Binding-site contacts:
Ligand atom C1 contacts residue HIS92 of chain 1.C at 3.7 Å.
Ligand atom C2 contacts residue SER91 of chain 1.C at 4.0 Å.
Ligand atom C5 contacts residue HIS92 of chain 1.C at 4.1 Å.
Ligand atom N2 contacts residue HIS92 of chain 1.C at 4.5 Å.
Ligand atom C3 contacts residue ASN89 of chain 1.C at 3.9 Å.
Ligand atom O5 contacts residue ASN89 of chain 1.C at 2.5 Å (h-bond).
Ligand atom C7 contacts residue ASN89 of chain 1.C at 3.3 Å.
Ligand atom N2 contacts residue ASN89 of chain 1.C at 2.9 Å (h-bond).
Ligand atom C5 contacts residue ASN89 of chain 1.C at 3.8 Å.
Ligand atom C1 contacts residue ASN89 of chain 1.C at 1.5 Å.
Ligand atom O5 contacts residue HIS92 of chain 1.C at 4.3 Å.
Ligand atom C4 contacts residue ASN89 of chain 1.C at 4.4 Å.
Ligand atom C8 contacts residue ASN89 of chain 1.C at 3.5 Å.
Ligand atom C8 contacts residue SER91 of chain 1.C at 3.7 Å.
Ligand atom C6 contacts residue LYS88 of chain 1.C at 4.5 Å.
Ligand atom C3 contacts residue HIS92 of chain 1.C at 4.1 Å.
Ligand atom N2 contacts residue SER91 of chain 1.C at 3.1 Å (h-bond).
Ligand atom C1 contacts residue SER91 of chain 1.C at 3.9 Å.
Ligand atom O5 contacts residue LYS88 of chain 1.C at 3.8 Å.
Ligand atom C2 contacts residue HIS92 of chain 1.C at 4.5 Å.
Ligand atom C7 contacts residue SER91 of chain 1.C at 3.8 Å.
Ligand atom O7 contacts residue ASN89 of chain 1.C at 3.4 Å (h-bond).
Ligand atom C2 contacts residue ASN89 of chain 1.C at 2.5 Å.
Ligand atom O6 contacts residue LYS88 of chain 1.C at 3.5 Å.

Sequence of chain 1.C:
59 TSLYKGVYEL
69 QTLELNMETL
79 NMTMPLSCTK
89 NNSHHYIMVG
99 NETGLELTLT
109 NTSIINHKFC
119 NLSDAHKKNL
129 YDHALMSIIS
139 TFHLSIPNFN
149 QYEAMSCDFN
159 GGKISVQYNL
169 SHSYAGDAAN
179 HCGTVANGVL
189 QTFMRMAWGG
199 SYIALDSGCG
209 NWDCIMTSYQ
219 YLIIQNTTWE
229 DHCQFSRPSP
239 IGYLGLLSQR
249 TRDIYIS

This protein binds this small molecule.
Small molecule (SMILES): CC(=O)N[C@H]1[C@H](O[C@H]2[C@H](O)[C@@H](NC(C)=O)CO[C@@H]2CO)O[C@H](CO)[C@@H](O[C@@H]2O[C@H](CO)[C@@H](O)[C@H](O)[C@@H]2O)[C@@H]1O